This small molecule binds to this protein.
Small molecule (SMILES): Nc1nc2c(ncn2[C@@H]2O[C@H](CO[P](=O)(O)O[P](=O)(O)NP(=O)(O)O)[C@@H](O)[C@H]2O)c(=O)[nH]1

Sequence of chain 3.A:
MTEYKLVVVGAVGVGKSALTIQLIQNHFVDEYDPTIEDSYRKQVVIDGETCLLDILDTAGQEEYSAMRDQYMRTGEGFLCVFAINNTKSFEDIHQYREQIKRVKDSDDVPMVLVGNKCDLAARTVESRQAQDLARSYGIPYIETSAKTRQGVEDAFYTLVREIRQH

Binding-site contacts:
Ligand atom O6 contacts residue SER145 of chain 3.A at 3.4 Å.
Ligand atom O3G contacts residue LYS16 of chain 3.A at 2.7 Å (salt-bridge).
Ligand atom N3B contacts residue MG1 of chain 3.F at 3.4 Å.
Ligand atom O6 contacts residue LYS117 of chain 3.A at 3.4 Å.
Ligand atom PG contacts residue MG1 of chain 3.F at 3.2 Å.
Ligand atom N7 contacts residue ASN116 of chain 3.A at 3.1 Å (h-bond).
Ligand atom O4' contacts residue LYS117 of chain 3.A at 3.3 Å (salt-bridge).
Ligand atom O6 contacts residue ASN116 of chain 3.A at 3.3 Å (h-bond).
Ligand atom O2B contacts residue SER17 of chain 3.A at 3.0 Å (h-bond).
Ligand atom O1G contacts residue TYR32 of chain 3.A at 2.6 Å (h-bond).
Ligand atom O3' contacts residue ASP30 of chain 3.A at 2.9 Å (salt-bridge).
Ligand atom N2 contacts residue ASP119 of chain 3.A at 2.9 Å (salt-bridge).
Ligand atom O1G contacts residue PRO34 of chain 3.A at 3.5 Å.
Ligand atom O6 contacts residue ALA146 of chain 3.A at 2.8 Å (h-bond).
Ligand atom O1A contacts residue SER17 of chain 3.A at 3.4 Å (h-bond).
Ligand atom O1A contacts residue ALA18 of chain 3.A at 2.8 Å (h-bond).
Ligand atom N1 contacts residue ASP119 of chain 3.A at 2.8 Å (salt-bridge).
Ligand atom N3B contacts residue GLY13 of chain 3.A at 3.1 Å (h-bond).
Ligand atom O3G contacts residue VAL12 of chain 3.A at 3.6 Å.
Ligand atom PB contacts residue MG1 of chain 3.F at 3.2 Å.
Ligand atom C3' contacts residue GLU31 of chain 3.A at 3.6 Å.
Ligand atom O1B contacts residue LYS16 of chain 3.A at 2.8 Å (salt-bridge).
Ligand atom O2B contacts residue MG1 of chain 3.F at 2.1 Å.
Ligand atom O2B contacts residue LYS16 of chain 3.A at 3.5 Å (salt-bridge).
Ligand atom O3A contacts residue GLY15 of chain 3.A at 3.2 Å (h-bond).
Ligand atom O1B contacts residue VAL14 of chain 3.A at 3.2 Å (h-bond).
Ligand atom O3G contacts residue GLY60 of chain 3.A at 2.8 Å (h-bond).
Ligand atom O6 contacts residue ASP119 of chain 3.A at 3.5 Å (salt-bridge).
Ligand atom O2' contacts residue ASP30 of chain 3.A at 3.0 Å (salt-bridge).
Ligand atom O2' contacts residue VAL29 of chain 3.A at 2.7 Å (h-bond).
Ligand atom O2' contacts residue PHE28 of chain 3.A at 3.2 Å.
Ligand atom O1B contacts residue GLY15 of chain 3.A at 3.0 Å (h-bond).
Ligand atom O2G contacts residue THR35 of chain 3.A at 3.0 Å (h-bond).
Ligand atom O1A contacts residue GLY15 of chain 3.A at 3.2 Å.
Ligand atom O1B contacts residue GLY13 of chain 3.A at 3.5 Å (h-bond).
Ligand atom C6 contacts residue LYS117 of chain 3.A at 3.5 Å.
Ligand atom O6 contacts residue LYS147 of chain 3.A at 3.6 Å (salt-bridge).
Ligand atom C2' contacts residue VAL29 of chain 3.A at 3.4 Å (hydrophobic).
Ligand atom O2G contacts residue MG1 of chain 3.F at 2.0 Å.
Ligand atom O2A contacts residue TYR32 of chain 3.A at 3.4 Å.